Binding-site contacts:
Ligand atom C10 contacts residue TYR322 of chain 1.B at 4.0 Å (hydrophobic).
Ligand atom N4 contacts residue ASP325 of chain 1.B at 3.0 Å (salt-bridge).
Ligand atom C6 contacts residue GLU340 of chain 1.B at 3.6 Å.
Ligand atom N2 contacts residue LEU339 of chain 1.B at 3.6 Å.
Ligand atom S contacts residue PHE328 of chain 1.B at 3.6 Å.
Ligand atom C15 contacts residue PHE328 of chain 1.B at 4.0 Å (hydrophobic).
Ligand atom C3 contacts residue LEU339 of chain 1.B at 4.1 Å (hydrophobic).
Ligand atom N contacts residue LYS336 of chain 1.B at 4.2 Å.
Ligand atom C2 contacts residue PHE328 of chain 1.B at 3.7 Å (hydrophobic).
Ligand atom C11 contacts residue TYR322 of chain 1.B at 3.6 Å (hydrophobic).
Ligand atom N3 contacts residue PHE328 of chain 1.B at 3.8 Å.
Ligand atom C contacts residue LYS336 of chain 1.B at 3.6 Å.
Ligand atom C13 contacts residue ASP325 of chain 1.B at 3.7 Å.
Ligand atom C contacts residue LEU339 of chain 1.B at 3.8 Å (hydrophobic).
Ligand atom C contacts residue ILE294 of chain 1.B at 4.0 Å (hydrophobic).
Ligand atom N2 contacts residue PHE328 of chain 1.B at 4.2 Å.
Ligand atom C5 contacts residue LEU339 of chain 1.B at 3.8 Å (hydrophobic).
Ligand atom C7 contacts residue LEU339 of chain 1.B at 3.9 Å (hydrophobic).
Ligand atom C6 contacts residue LEU339 of chain 1.B at 4.2 Å (hydrophobic).
Ligand atom C10 contacts residue LEU339 of chain 1.B at 3.9 Å (hydrophobic).
Ligand atom C8 contacts residue ASN317 of chain 1.B at 3.8 Å.
Ligand atom N contacts residue PHE328 of chain 1.B at 3.3 Å.
Ligand atom C8 contacts residue HIS343 of chain 1.B at 3.5 Å.
Ligand atom C10 contacts residue MET316 of chain 1.B at 4.2 Å (hydrophobic).
Ligand atom C9 contacts residue ASN317 of chain 1.B at 3.8 Å.
Ligand atom C14 contacts residue TYR322 of chain 1.B at 3.9 Å (hydrophobic).
Ligand atom C1 contacts residue PHE328 of chain 1.B at 3.6 Å (hydrophobic).
Ligand atom C14 contacts residue ASP325 of chain 1.B at 3.8 Å.
Ligand atom C9 contacts residue MET316 of chain 1.B at 3.8 Å (hydrophobic).
Ligand atom C11 contacts residue MET316 of chain 1.B at 3.5 Å (hydrophobic).
Ligand atom C11 contacts residue PHE328 of chain 1.B at 3.6 Å (hydrophobic).
Ligand atom C contacts residue ILE331 of chain 1.B at 3.7 Å (hydrophobic).
Ligand atom C12 contacts residue ASP325 of chain 1.B at 3.9 Å.
Ligand atom C7 contacts residue HIS343 of chain 1.B at 3.6 Å.
Ligand atom C9 contacts residue TYR322 of chain 1.B at 4.1 Å (hydrophobic).
Ligand atom C12 contacts residue PHE328 of chain 1.B at 3.8 Å (hydrophobic).
Ligand atom S contacts residue LYS336 of chain 1.B at 3.8 Å.
Ligand atom C15 contacts residue ASP325 of chain 1.B at 4.0 Å.
Ligand atom C4 contacts residue LEU339 of chain 1.B at 3.6 Å (hydrophobic).
Ligand atom C15 contacts residue TYR322 of chain 1.B at 4.1 Å (hydrophobic).

This protein binds this small molecule.
Small molecule (SMILES): CSc1nc(-c2c(C)cccc2C)nc(N2CCNCC2)n1

Sequence of chain 1.B:
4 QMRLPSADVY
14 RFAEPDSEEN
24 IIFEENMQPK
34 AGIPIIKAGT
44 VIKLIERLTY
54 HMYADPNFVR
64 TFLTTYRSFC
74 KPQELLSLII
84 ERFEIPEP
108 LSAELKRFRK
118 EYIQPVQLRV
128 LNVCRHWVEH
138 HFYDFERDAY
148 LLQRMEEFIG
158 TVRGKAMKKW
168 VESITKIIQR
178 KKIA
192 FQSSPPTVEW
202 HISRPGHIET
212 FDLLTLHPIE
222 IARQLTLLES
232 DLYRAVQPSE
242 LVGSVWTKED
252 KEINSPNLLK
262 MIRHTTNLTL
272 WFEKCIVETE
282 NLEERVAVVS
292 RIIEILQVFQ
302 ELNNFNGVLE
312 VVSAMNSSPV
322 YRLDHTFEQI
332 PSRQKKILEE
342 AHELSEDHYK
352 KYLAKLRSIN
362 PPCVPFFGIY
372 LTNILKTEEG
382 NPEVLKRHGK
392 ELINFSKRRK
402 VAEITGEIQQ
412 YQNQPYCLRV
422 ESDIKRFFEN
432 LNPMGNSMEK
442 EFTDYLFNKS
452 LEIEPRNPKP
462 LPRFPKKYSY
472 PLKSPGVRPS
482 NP